Binding-site contacts:
Ligand atom O34 contacts residue ILE145 of chain 1.A at 3.6 Å.
Ligand atom N7 contacts residue MET26 of chain 1.A at 3.6 Å.
Ligand atom O25 contacts residue HIS23 of chain 1.A at 2.7 Å (h-bond).
Ligand atom O18 contacts residue TYR191 of chain 1.A at 3.6 Å.
Ligand atom C22 contacts residue HIS23 of chain 1.A at 3.5 Å.
Ligand atom C21 contacts residue TYR89 of chain 1.A at 3.1 Å (hydrophobic).
Ligand atom O33 contacts residue TYR139 of chain 1.A at 3.5 Å.
Ligand atom O33 contacts residue TYR191 of chain 1.A at 3.2 Å (h-bond).
Ligand atom C32 contacts residue TRP115 of chain 1.A at 3.7 Å (hydrophobic).
Ligand atom O18 contacts residue TRP180 of chain 1.A at 3.5 Å (h-bond).
Ligand atom O17 contacts residue MET172 of chain 1.A at 3.7 Å.
Ligand atom O34 contacts residue TYR191 of chain 1.A at 2.7 Å (h-bond).
Ligand atom O25 contacts residue TYR89 of chain 1.A at 2.7 Å (h-bond).
Ligand atom C15 contacts residue GLY116 of chain 1.A at 3.5 Å.
Ligand atom N4 contacts residue TRP115 of chain 1.A at 3.6 Å.
Ligand atom O18 contacts residue HIS176 of chain 1.A at 3.1 Å.
Ligand atom C24 contacts residue TRP180 of chain 1.A at 3.6 Å (hydrophobic).
Ligand atom C10 contacts residue TYR139 of chain 1.A at 3.6 Å (hydrophobic).
Ligand atom C2 contacts residue TYR139 of chain 1.A at 3.7 Å (hydrophobic).
Ligand atom C23 contacts residue TRP93 of chain 1.A at 3.4 Å (hydrophobic).
Ligand atom C15 contacts residue HIS176 of chain 1.A at 3.5 Å.
Ligand atom O25 contacts residue TRP93 of chain 1.A at 3.3 Å (h-bond).
Ligand atom C32 contacts residue ILE51 of chain 1.A at 3.6 Å (hydrophobic).
Ligand atom C22 contacts residue TRP93 of chain 1.A at 3.5 Å (hydrophobic).
Ligand atom C22 contacts residue MET26 of chain 1.A at 3.5 Å (hydrophobic).
Ligand atom C22 contacts residue TYR89 of chain 1.A at 3.3 Å (hydrophobic).
Ligand atom C14 contacts residue GLY116 of chain 1.A at 3.7 Å.
Ligand atom C23 contacts residue HIS23 of chain 1.A at 3.5 Å.
Ligand atom C23 contacts residue TRP180 of chain 1.A at 3.5 Å (hydrophobic).
Ligand atom C12 contacts residue LEU119 of chain 1.A at 3.7 Å (hydrophobic).
Ligand atom O25 contacts residue MET26 of chain 1.A at 3.6 Å.
Ligand atom C21 contacts residue MET26 of chain 1.A at 3.4 Å (hydrophobic).
Ligand atom C14 contacts residue HIS176 of chain 1.A at 3.4 Å.
Ligand atom N1 contacts residue TYR139 of chain 1.A at 2.8 Å (h-bond).
Ligand atom C31 contacts residue ILE51 of chain 1.A at 3.7 Å (hydrophobic).
Ligand atom C32 contacts residue TYR139 of chain 1.A at 3.5 Å (hydrophobic).
Ligand atom O17 contacts residue GLY116 of chain 1.A at 3.7 Å.
Ligand atom C13 contacts residue HIS176 of chain 1.A at 3.5 Å.
Ligand atom C30 contacts residue MET43 of chain 1.A at 3.6 Å (hydrophobic).
Ligand atom C9 contacts residue TRP115 of chain 1.A at 3.5 Å (hydrophobic).

Sequence of chain 1.A:
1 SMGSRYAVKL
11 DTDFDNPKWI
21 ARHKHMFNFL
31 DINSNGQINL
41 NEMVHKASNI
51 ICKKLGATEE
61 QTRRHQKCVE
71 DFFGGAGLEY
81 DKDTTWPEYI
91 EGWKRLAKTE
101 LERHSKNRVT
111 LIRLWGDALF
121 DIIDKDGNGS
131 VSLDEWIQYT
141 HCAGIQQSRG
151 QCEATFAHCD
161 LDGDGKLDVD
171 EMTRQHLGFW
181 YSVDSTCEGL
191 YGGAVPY

This small molecule binds to this protein.
Small molecule (SMILES): O=C1N2C=C(c3ccc(O)cc3)N=C(Cc3ccccc3)C2=N[C@@]1(Cc1ccc(O)cc1)OO